A protein and the small-molecule ligand that binds it are described below.
Small molecule (SMILES): CC1=C(/C=C/C(C)=C/C=C/C(C)=C/C=O)C(C)(C)CCC1

Sequence of chain 1.B:
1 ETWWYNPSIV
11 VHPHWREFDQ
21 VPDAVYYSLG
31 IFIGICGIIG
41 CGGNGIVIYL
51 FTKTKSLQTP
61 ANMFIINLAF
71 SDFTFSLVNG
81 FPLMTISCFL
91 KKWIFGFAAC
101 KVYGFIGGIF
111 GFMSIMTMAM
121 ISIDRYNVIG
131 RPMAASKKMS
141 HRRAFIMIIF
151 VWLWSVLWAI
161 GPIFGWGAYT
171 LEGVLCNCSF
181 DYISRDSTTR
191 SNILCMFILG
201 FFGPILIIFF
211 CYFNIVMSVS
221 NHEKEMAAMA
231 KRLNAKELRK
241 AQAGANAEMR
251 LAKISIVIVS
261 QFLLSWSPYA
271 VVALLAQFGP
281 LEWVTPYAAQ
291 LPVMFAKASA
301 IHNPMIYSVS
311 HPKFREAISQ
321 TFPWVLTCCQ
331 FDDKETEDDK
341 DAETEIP

Binding-site contacts:
Ligand atom C14 contacts residue CYS178 of chain 1.B at 4.0 Å (hydrophobic).
Ligand atom C15 contacts residue ASN79 of chain 1.B at 3.9 Å.
Ligand atom C20 contacts residue GLY107 of chain 1.B at 3.9 Å.
Ligand atom C19 contacts residue PHE180 of chain 1.B at 3.6 Å (hydrophobic).
Ligand atom C9 contacts residue PHE180 of chain 1.B at 3.8 Å (hydrophobic).
Ligand atom C10 contacts residue TRP266 of chain 1.B at 3.9 Å (hydrophobic).
Ligand atom C2 contacts residue ALA270 of chain 1.B at 3.6 Å (hydrophobic).
Ligand atom C18 contacts residue PHE112 of chain 1.B at 3.6 Å (hydrophobic).
Ligand atom C4 contacts residue TRP266 of chain 1.B at 3.8 Å (hydrophobic).
Ligand atom C5 contacts residue PHE112 of chain 1.B at 3.8 Å (hydrophobic).
Ligand atom C2 contacts residue PHE201 of chain 1.B at 3.8 Å (hydrophobic).
Ligand atom C18 contacts residue GLY111 of chain 1.B at 3.8 Å.
Ligand atom C4 contacts residue PHE201 of chain 1.B at 3.7 Å (hydrophobic).
Ligand atom C9 contacts residue GLY108 of chain 1.B at 3.9 Å.
Ligand atom C17 contacts residue PHE180 of chain 1.B at 3.9 Å (hydrophobic).
Ligand atom C11 contacts residue SER179 of chain 1.B at 4.0 Å.
Ligand atom C11 contacts residue GLY108 of chain 1.B at 4.0 Å.
Ligand atom C3 contacts residue TRP266 of chain 1.B at 3.9 Å (hydrophobic).
Ligand atom C8 contacts residue TRP266 of chain 1.B at 3.7 Å (hydrophobic).
Ligand atom C6 contacts residue PHE112 of chain 1.B at 3.6 Å (hydrophobic).
Ligand atom C13 contacts residue CYS178 of chain 1.B at 3.7 Å (hydrophobic).
Ligand atom C7 contacts residue PHE112 of chain 1.B at 3.3 Å (hydrophobic).
Ligand atom C19 contacts residue GLY108 of chain 1.B at 3.7 Å.
Ligand atom C15 contacts residue TYR103 of chain 1.B at 3.8 Å (hydrophobic).
Ligand atom C15 contacts residue LYS297 of chain 1.B at 1.3 Å.
Ligand atom C5 contacts residue TRP266 of chain 1.B at 3.7 Å (hydrophobic).
Ligand atom C3 contacts residue PHE201 of chain 1.B at 3.8 Å (hydrophobic).
Ligand atom C20 contacts residue TYR103 of chain 1.B at 3.6 Å (hydrophobic).
Ligand atom C19 contacts residue MET196 of chain 1.B at 3.8 Å (hydrophobic).
Ligand atom C14 contacts residue LYS297 of chain 1.B at 2.4 Å.
Ligand atom C20 contacts residue GLY104 of chain 1.B at 3.9 Å.
Ligand atom C13 contacts residue LYS297 of chain 1.B at 3.7 Å.
Ligand atom C3 contacts residue ALA270 of chain 1.B at 3.9 Å (hydrophobic).
Ligand atom C2 contacts residue PHE197 of chain 1.B at 3.9 Å (hydrophobic).
Ligand atom C15 contacts residue ASN177 of chain 1.B at 3.5 Å.
Ligand atom C20 contacts residue ASN79 of chain 1.B at 3.4 Å.
Ligand atom C20 contacts residue CYS178 of chain 1.B at 3.3 Å (hydrophobic).
Ligand atom C16 contacts residue PHE197 of chain 1.B at 3.7 Å (hydrophobic).
Ligand atom C18 contacts residue TRP266 of chain 1.B at 4.0 Å (hydrophobic).
Ligand atom C17 contacts residue PHE197 of chain 1.B at 3.9 Å (hydrophobic).